Sequence of chain 1.A:
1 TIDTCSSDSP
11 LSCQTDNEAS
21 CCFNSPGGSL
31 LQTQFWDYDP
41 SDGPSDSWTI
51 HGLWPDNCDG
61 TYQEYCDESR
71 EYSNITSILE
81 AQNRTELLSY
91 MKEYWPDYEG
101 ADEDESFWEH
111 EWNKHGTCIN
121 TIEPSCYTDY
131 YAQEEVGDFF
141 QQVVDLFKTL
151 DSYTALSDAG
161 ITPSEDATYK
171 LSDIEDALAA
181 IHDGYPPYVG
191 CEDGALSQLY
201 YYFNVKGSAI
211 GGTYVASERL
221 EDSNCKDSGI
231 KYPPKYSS

This protein binds this small molecule.
Small molecule (SMILES): CC(=O)N[C@H]1[C@H](O[C@H]2[C@H](O)[C@@H](NC(C)=O)CO[C@@H]2CO)O[C@H](CO)[C@@H](O)[C@@H]1O

Binding-site contacts:
Ligand atom C5 contacts residue ASN74 of chain 1.A at 3.6 Å.
Ligand atom C7 contacts residue SER77 of chain 1.A at 4.1 Å.
Ligand atom N2 contacts residue GLN133 of chain 1.A at 4.3 Å.
Ligand atom C5 contacts residue TYR72 of chain 1.A at 3.8 Å (hydrophobic).
Ligand atom C8 contacts residue GLN133 of chain 1.A at 3.8 Å.
Ligand atom C8 contacts residue ALA81 of chain 1.A at 3.5 Å (hydrophobic).
Ligand atom C8 contacts residue TYR72 of chain 1.A at 3.8 Å (hydrophobic).
Ligand atom C8 contacts residue SER77 of chain 1.A at 3.3 Å.
Ligand atom N2 contacts residue ILE78 of chain 1.A at 3.9 Å.
Ligand atom C8 contacts residue ILE78 of chain 1.A at 4.0 Å (hydrophobic).
Ligand atom C4 contacts residue ASN74 of chain 1.A at 4.2 Å.
Ligand atom N2 contacts residue ASN74 of chain 1.A at 3.0 Å (h-bond).
Ligand atom O7 contacts residue SER77 of chain 1.A at 3.8 Å.
Ligand atom C3 contacts residue ASN74 of chain 1.A at 3.8 Å.
Ligand atom C8 contacts residue SER69 of chain 1.A at 4.1 Å.
Ligand atom C7 contacts residue TYR72 of chain 1.A at 4.5 Å (hydrophobic).
Ligand atom O5 contacts residue ASN74 of chain 1.A at 2.4 Å (h-bond).
Ligand atom C7 contacts residue GLN133 of chain 1.A at 3.4 Å.
Ligand atom O3 contacts residue GLN133 of chain 1.A at 4.1 Å.
Ligand atom C7 contacts residue ASN74 of chain 1.A at 3.3 Å.
Ligand atom C7 contacts residue ILE78 of chain 1.A at 4.5 Å (hydrophobic).
Ligand atom O7 contacts residue ALA132 of chain 1.A at 4.4 Å.
Ligand atom C1 contacts residue ASN74 of chain 1.A at 1.4 Å.
Ligand atom O4 contacts residue GLN133 of chain 1.A at 3.9 Å.
Ligand atom C1 contacts residue ILE78 of chain 1.A at 4.1 Å (hydrophobic).
Ligand atom O5 contacts residue TYR72 of chain 1.A at 4.2 Å.
Ligand atom C6 contacts residue TYR72 of chain 1.A at 3.8 Å (hydrophobic).
Ligand atom O7 contacts residue ASN74 of chain 1.A at 3.2 Å (h-bond).
Ligand atom C4 contacts residue GLN133 of chain 1.A at 4.5 Å.
Ligand atom C3 contacts residue GLN133 of chain 1.A at 3.8 Å.
Ligand atom O7 contacts residue GLN133 of chain 1.A at 2.7 Å (h-bond).
Ligand atom C2 contacts residue ASN74 of chain 1.A at 2.5 Å.